Sequence of chain 1.A:
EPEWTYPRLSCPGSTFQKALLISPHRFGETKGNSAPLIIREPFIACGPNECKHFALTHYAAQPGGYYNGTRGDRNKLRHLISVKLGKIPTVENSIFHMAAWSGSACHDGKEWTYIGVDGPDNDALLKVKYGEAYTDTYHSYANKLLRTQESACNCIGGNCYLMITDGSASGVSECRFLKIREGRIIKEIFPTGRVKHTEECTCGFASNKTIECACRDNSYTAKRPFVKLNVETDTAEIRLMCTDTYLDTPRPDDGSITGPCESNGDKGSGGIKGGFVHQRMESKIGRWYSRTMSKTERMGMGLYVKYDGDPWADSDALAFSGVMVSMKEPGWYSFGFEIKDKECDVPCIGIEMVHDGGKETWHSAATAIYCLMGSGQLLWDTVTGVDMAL

A protein and the small-molecule ligand that binds it are described below.
Small molecule (SMILES): CC(=O)N[C@@H]1[C@@H](O)[C@H](O)[C@@H](CO)O[C@H]1O

Binding-site contacts:
Ligand atom C3 contacts residue ASN144 of chain 1.A at 3.7 Å.
Ligand atom N2 contacts residue ASN144 of chain 1.A at 2.8 Å (h-bond).
Ligand atom C7 contacts residue ASN144 of chain 1.A at 3.5 Å.
Ligand atom C1 contacts residue ASN144 of chain 1.A at 1.4 Å.
Ligand atom O7 contacts residue ASN144 of chain 1.A at 3.7 Å.
Ligand atom C4 contacts residue ASN144 of chain 1.A at 4.2 Å.
Ligand atom C5 contacts residue ASN144 of chain 1.A at 3.7 Å.
Ligand atom C2 contacts residue ASN144 of chain 1.A at 2.4 Å.
Ligand atom O5 contacts residue ASN144 of chain 1.A at 2.4 Å (h-bond).